Sequence of chain 1.E:
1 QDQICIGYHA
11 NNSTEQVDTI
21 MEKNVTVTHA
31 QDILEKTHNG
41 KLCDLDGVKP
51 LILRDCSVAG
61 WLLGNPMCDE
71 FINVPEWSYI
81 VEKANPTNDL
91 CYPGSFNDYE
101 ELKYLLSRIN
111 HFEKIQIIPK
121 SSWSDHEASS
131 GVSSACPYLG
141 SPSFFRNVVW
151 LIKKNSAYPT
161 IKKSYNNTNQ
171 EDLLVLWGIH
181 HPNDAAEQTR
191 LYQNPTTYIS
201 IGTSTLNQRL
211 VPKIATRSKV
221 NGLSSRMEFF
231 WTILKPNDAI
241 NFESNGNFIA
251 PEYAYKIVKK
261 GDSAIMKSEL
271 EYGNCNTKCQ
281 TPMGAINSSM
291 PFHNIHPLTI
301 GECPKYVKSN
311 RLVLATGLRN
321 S

Binding-site contacts:
Ligand atom C3 contacts residue ASN166 of chain 3.E at 3.6 Å.
Ligand atom C8 contacts residue ALA239 of chain 3.E at 3.6 Å (hydrophobic).
Ligand atom C8 contacts residue ASN237 of chain 3.E at 3.7 Å.
Ligand atom N2 contacts residue ASN166 of chain 3.E at 2.8 Å (h-bond).
Ligand atom C5 contacts residue ASN166 of chain 3.E at 3.6 Å.
Ligand atom C8 contacts residue ASP238 of chain 3.E at 4.2 Å.
Ligand atom C3 contacts residue ASN237 of chain 3.E at 4.1 Å.
Ligand atom C2 contacts residue ASN237 of chain 3.E at 3.6 Å.
Ligand atom C5 contacts residue ASN237 of chain 3.E at 3.2 Å.
Ligand atom O5 contacts residue ASN166 of chain 3.E at 2.4 Å (h-bond).
Ligand atom C4 contacts residue ASN237 of chain 3.E at 4.4 Å.
Ligand atom C4 contacts residue ASN166 of chain 3.E at 4.0 Å.
Ligand atom O7 contacts residue ASN166 of chain 3.E at 3.5 Å (h-bond).
Ligand atom C1 contacts residue ASN237 of chain 3.E at 3.5 Å.
Ligand atom C2 contacts residue ASN166 of chain 3.E at 2.2 Å.
Ligand atom O5 contacts residue ASN237 of chain 3.E at 3.9 Å.
Ligand atom C7 contacts residue ALA239 of chain 3.E at 3.9 Å (hydrophobic).
Ligand atom C7 contacts residue ASN237 of chain 3.E at 3.7 Å.
Ligand atom O7 contacts residue ALA239 of chain 3.E at 4.0 Å.
Ligand atom C8 contacts residue SER218 of chain 1.E at 3.4 Å.
Ligand atom C7 contacts residue ASN166 of chain 3.E at 3.3 Å.
Ligand atom N2 contacts residue ASN237 of chain 3.E at 2.8 Å (h-bond).
Ligand atom C6 contacts residue ASN237 of chain 3.E at 3.4 Å.
Ligand atom C1 contacts residue ASN166 of chain 3.E at 1.4 Å.

Sequence of chain 3.E:
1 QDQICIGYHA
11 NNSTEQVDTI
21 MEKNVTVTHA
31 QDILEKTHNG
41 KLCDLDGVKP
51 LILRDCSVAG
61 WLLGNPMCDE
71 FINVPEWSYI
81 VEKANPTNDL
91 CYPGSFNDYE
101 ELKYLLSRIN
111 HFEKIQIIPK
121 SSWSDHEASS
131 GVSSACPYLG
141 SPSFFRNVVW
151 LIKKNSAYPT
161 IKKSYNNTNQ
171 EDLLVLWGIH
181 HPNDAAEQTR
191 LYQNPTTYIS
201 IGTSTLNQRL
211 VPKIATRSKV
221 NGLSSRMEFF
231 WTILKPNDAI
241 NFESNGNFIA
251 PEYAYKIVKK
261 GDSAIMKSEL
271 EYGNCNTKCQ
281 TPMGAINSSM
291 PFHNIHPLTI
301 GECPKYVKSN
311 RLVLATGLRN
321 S

This small molecule binds to this protein.
Small molecule (SMILES): CC(=O)N[C@@H]1[C@@H](O)[C@H](O)[C@@H](CO)O[C@H]1O